Sequence of chain 3.D:
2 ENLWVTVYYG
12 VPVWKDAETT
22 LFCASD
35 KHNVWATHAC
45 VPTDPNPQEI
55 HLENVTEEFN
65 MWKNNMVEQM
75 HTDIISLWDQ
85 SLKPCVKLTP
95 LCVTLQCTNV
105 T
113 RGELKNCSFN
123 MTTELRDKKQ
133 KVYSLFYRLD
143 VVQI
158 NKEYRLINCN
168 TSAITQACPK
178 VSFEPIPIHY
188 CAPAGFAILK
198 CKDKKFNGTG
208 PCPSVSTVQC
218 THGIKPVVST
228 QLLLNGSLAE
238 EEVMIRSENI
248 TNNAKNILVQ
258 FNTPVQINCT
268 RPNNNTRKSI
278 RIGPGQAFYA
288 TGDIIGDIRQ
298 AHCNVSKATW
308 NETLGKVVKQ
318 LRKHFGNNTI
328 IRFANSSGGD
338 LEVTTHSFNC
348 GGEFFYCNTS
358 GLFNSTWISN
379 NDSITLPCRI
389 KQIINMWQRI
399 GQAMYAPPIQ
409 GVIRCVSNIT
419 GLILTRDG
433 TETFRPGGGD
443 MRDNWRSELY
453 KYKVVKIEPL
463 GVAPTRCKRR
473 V

Binding-site contacts:
Ligand atom C7 contacts residue ASN103 of chain 3.D at 3.3 Å.
Ligand atom O7 contacts residue ASN103 of chain 3.D at 3.4 Å (h-bond).
Ligand atom N2 contacts residue LYS117 of chain 3.D at 4.5 Å.
Ligand atom C5 contacts residue ASN103 of chain 3.D at 3.7 Å.
Ligand atom C1 contacts residue ASN103 of chain 3.D at 1.4 Å.
Ligand atom C4 contacts residue ASN103 of chain 3.D at 4.2 Å.
Ligand atom O5 contacts residue ASN103 of chain 3.D at 2.4 Å (h-bond).
Ligand atom C8 contacts residue CYS101 of chain 3.D at 3.8 Å (hydrophobic).
Ligand atom C3 contacts residue ASN103 of chain 3.D at 3.8 Å.
Ligand atom C8 contacts residue ASN103 of chain 3.D at 3.6 Å.
Ligand atom C8 contacts residue THR102 of chain 3.D at 3.8 Å.
Ligand atom O5 contacts residue GLY114 of chain 3.D at 4.5 Å.
Ligand atom N2 contacts residue ASN103 of chain 3.D at 2.9 Å (h-bond).
Ligand atom C2 contacts residue ASN103 of chain 3.D at 2.5 Å.
Ligand atom C1 contacts residue GLY114 of chain 3.D at 4.4 Å.
Ligand atom C8 contacts residue LYS117 of chain 3.D at 4.3 Å.

The protein below binds the small molecule below.
Small molecule (SMILES): CC(=O)N[C@H]1[C@H](O[C@H]2[C@H](O)[C@@H](NC(C)=O)CO[C@@H]2CO)O[C@H](CO)[C@@H](O)[C@@H]1O